Sequence of chain 2.A:
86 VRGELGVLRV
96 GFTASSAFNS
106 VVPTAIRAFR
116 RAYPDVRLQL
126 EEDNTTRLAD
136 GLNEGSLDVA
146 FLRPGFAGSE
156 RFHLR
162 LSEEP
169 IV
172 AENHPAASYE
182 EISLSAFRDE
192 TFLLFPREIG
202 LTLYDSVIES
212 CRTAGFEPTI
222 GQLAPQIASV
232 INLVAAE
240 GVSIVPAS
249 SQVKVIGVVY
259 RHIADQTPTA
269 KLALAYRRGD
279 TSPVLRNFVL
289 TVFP

Binding-site contacts:
Ligand atom O3 contacts residue SER100 of chain 2.A at 2.9 Å (h-bond).
Ligand atom O1 contacts residue ASN129 of chain 2.A at 3.0 Å (h-bond).
Ligand atom C1 contacts residue ARG148 of chain 2.A at 4.3 Å.
Ligand atom O2 contacts residue ARG148 of chain 2.A at 3.5 Å.
Ligand atom C5 contacts residue THR98 of chain 2.A at 3.4 Å.
Ligand atom C2 contacts residue LEU204 of chain 2.A at 3.8 Å (hydrophobic).
Ligand atom O3 contacts residue LEU204 of chain 2.A at 4.3 Å.
Ligand atom C2 contacts residue PHE196 of chain 2.A at 4.1 Å (hydrophobic).
Ligand atom C1 contacts residue ASN129 of chain 2.A at 4.0 Å.
Ligand atom O4 contacts residue THR98 of chain 2.A at 3.4 Å (h-bond).
Ligand atom C4 contacts residue ILE228 of chain 2.A at 4.0 Å (hydrophobic).
Ligand atom C1 contacts residue GLY201 of chain 2.A at 3.9 Å.
Ligand atom O1 contacts residue THR130 of chain 2.A at 2.9 Å (h-bond).
Ligand atom O2 contacts residue GLY201 of chain 2.A at 3.9 Å.
Ligand atom C5 contacts residue ARG148 of chain 2.A at 3.9 Å.
Ligand atom O1 contacts residue ILE200 of chain 2.A at 3.9 Å.
Ligand atom C5 contacts residue ASN129 of chain 2.A at 3.9 Å.
Ligand atom C4 contacts residue ASN129 of chain 2.A at 3.4 Å.
Ligand atom C3 contacts residue ASN129 of chain 2.A at 3.5 Å.
Ligand atom O2 contacts residue THR98 of chain 2.A at 4.2 Å.
Ligand atom C1 contacts residue THR130 of chain 2.A at 3.5 Å.
Ligand atom C2 contacts residue GLY201 of chain 2.A at 4.1 Å.
Ligand atom C2 contacts residue ASN129 of chain 2.A at 4.2 Å.
Ligand atom O4 contacts residue ASN129 of chain 2.A at 4.0 Å.
Ligand atom C4 contacts residue ILE200 of chain 2.A at 4.2 Å (hydrophobic).
Ligand atom O3 contacts residue ARG148 of chain 2.A at 2.9 Å (salt-bridge).
Ligand atom C3 contacts residue LEU204 of chain 2.A at 4.0 Å (hydrophobic).
Ligand atom O1 contacts residue THR98 of chain 2.A at 3.6 Å.
Ligand atom O3 contacts residue THR98 of chain 2.A at 2.8 Å (h-bond).
Ligand atom C1 contacts residue THR98 of chain 2.A at 4.1 Å.
Ligand atom O4 contacts residue GLN227 of chain 2.A at 4.2 Å.
Ligand atom O4 contacts residue SER100 of chain 2.A at 2.6 Å (h-bond).
Ligand atom C5 contacts residue SER100 of chain 2.A at 3.0 Å.
Ligand atom C5 contacts residue ILE228 of chain 2.A at 4.2 Å (hydrophobic).
Ligand atom C4 contacts residue PHE196 of chain 2.A at 3.8 Å (hydrophobic).
Ligand atom C3 contacts residue ILE228 of chain 2.A at 4.2 Å (hydrophobic).
Ligand atom C1 contacts residue ILE200 of chain 2.A at 4.2 Å (hydrophobic).
Ligand atom O4 contacts residue ILE228 of chain 2.A at 4.0 Å.
Ligand atom O4 contacts residue ALA99 of chain 2.A at 4.1 Å.
Ligand atom O2 contacts residue THR130 of chain 2.A at 2.6 Å (h-bond).

This protein binds this small molecule.
Small molecule (SMILES): C=C(CC(=O)O)C(=O)O